This protein binds this small molecule.
Small molecule (SMILES): O=C(CCC(=O)NCCc1ccc(Cl)c(Cl)c1)NCCCCn1cnc2c(Br)c(Br)c(Br)c(Br)c21

Sequence of chain 1.A:
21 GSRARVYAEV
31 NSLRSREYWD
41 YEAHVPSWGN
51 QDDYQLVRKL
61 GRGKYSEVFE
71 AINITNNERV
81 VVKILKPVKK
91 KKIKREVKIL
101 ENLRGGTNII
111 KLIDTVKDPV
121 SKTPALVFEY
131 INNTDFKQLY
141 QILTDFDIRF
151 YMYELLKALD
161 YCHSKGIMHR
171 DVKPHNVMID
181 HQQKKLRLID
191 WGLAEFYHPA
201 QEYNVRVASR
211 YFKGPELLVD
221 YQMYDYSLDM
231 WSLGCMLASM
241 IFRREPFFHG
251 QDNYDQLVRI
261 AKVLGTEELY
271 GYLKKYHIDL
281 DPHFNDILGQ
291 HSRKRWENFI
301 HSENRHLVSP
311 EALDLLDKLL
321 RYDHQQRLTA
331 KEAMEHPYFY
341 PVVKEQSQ

Binding-site contacts:
Ligand atom C09 contacts residue TYR140 of chain 1.A at 3.7 Å (hydrophobic).
Ligand atom N25 contacts residue ILE189 of chain 1.A at 3.5 Å.
Ligand atom BR3 contacts residue VAL81 of chain 1.A at 3.7 Å.
Ligand atom C16 contacts residue ASN133 of chain 1.A at 3.5 Å.
Ligand atom O13 contacts residue TYR140 of chain 1.A at 2.6 Å (h-bond).
Ligand atom C04 contacts residue TYR140 of chain 1.A at 3.7 Å (hydrophobic).
Ligand atom N11 contacts residue VAL177 of chain 1.A at 2.8 Å (h-bond).
Ligand atom O17 contacts residue ASN133 of chain 1.A at 3.1 Å (h-bond).
Ligand atom C06 contacts residue MET236 of chain 1.A at 3.6 Å (hydrophobic).
Ligand atom N25 contacts residue EDO1 of chain 1.B at 3.2 Å.
Ligand atom C12 contacts residue TYR140 of chain 1.A at 3.6 Å (hydrophobic).
Ligand atom N18 contacts residue MET178 of chain 1.A at 3.6 Å.
Ligand atom C15 contacts residue MET178 of chain 1.A at 3.7 Å (hydrophobic).
Ligand atom N11 contacts residue PRO174 of chain 1.A at 3.2 Å (h-bond).
Ligand atom BR3 contacts residue ILE110 of chain 1.A at 3.7 Å.
Ligand atom C22 contacts residue LEU60 of chain 1.A at 3.4 Å (hydrophobic).
Ligand atom C34 contacts residue VAL81 of chain 1.A at 3.8 Å (hydrophobic).
Ligand atom C12 contacts residue PRO174 of chain 1.A at 3.5 Å (hydrophobic).
Ligand atom BR4 contacts residue PHE128 of chain 1.A at 3.7 Å.
Ligand atom C10 contacts residue VAL177 of chain 1.A at 3.3 Å (hydrophobic).
Ligand atom C30 contacts residue MET178 of chain 1.A at 3.5 Å (hydrophobic).
Ligand atom N25 contacts residue VAL68 of chain 1.A at 3.6 Å.
Ligand atom N18 contacts residue HIS175 of chain 1.A at 2.9 Å (h-bond).
Ligand atom C26 contacts residue ILE189 of chain 1.A at 3.6 Å (hydrophobic).
Ligand atom BR3 contacts residue GLU129 of chain 1.A at 3.2 Å.
Ligand atom C05 contacts residue ILE179 of chain 1.A at 3.7 Å (hydrophobic).
Ligand atom CL2 contacts residue TYR151 of chain 1.A at 3.7 Å.
Ligand atom C26 contacts residue VAL68 of chain 1.A at 3.8 Å (hydrophobic).
Ligand atom BR4 contacts residue EDO1 of chain 1.B at 3.2 Å.
Ligand atom C19 contacts residue HIS175 of chain 1.A at 3.6 Å.
Ligand atom C21 contacts residue HIS175 of chain 1.A at 3.8 Å.
Ligand atom C15 contacts residue VAL177 of chain 1.A at 3.5 Å (hydrophobic).
Ligand atom C03 contacts residue MET240 of chain 1.A at 3.6 Å (hydrophobic).
Ligand atom C14 contacts residue PRO174 of chain 1.A at 3.5 Å (hydrophobic).
Ligand atom CL1 contacts residue TYR151 of chain 1.A at 3.7 Å.
Ligand atom C16 contacts residue MET178 of chain 1.A at 3.8 Å (hydrophobic).
Ligand atom BR2 contacts residue ILE131 of chain 1.A at 2.9 Å.
Ligand atom C06 contacts residue ILE179 of chain 1.A at 3.7 Å (hydrophobic).
Ligand atom C15 contacts residue PRO174 of chain 1.A at 3.5 Å (hydrophobic).
Ligand atom C28 contacts residue MET178 of chain 1.A at 3.5 Å (hydrophobic).